Binding-site contacts:
Ligand atom CG3 contacts residue PRO151 of chain 1.A at 4.1 Å (hydrophobic).
Ligand atom CZ contacts residue LEU169 of chain 1.A at 3.8 Å (hydrophobic).
Ligand atom CD2 contacts residue GLY172 of chain 1.A at 4.0 Å.
Ligand atom O2P contacts residue HIS39 of chain 1.A at 2.6 Å (h-bond).
Ligand atom N2 contacts residue SER154 of chain 1.A at 3.1 Å (h-bond).
Ligand atom CD2 contacts residue LEU169 of chain 1.A at 3.5 Å (hydrophobic).
Ligand atom CZ contacts residue GLY172 of chain 1.A at 3.9 Å.
Ligand atom CE2 contacts residue ALA171 of chain 1.A at 3.2 Å (hydrophobic).
Ligand atom CZ contacts residue ASN181 of chain 1.A at 3.1 Å.
Ligand atom CE2 contacts residue LEU169 of chain 1.A at 3.0 Å (hydrophobic).
Ligand atom CA2 contacts residue SER154 of chain 1.A at 2.5 Å.
Ligand atom O2P contacts residue SER154 of chain 1.A at 2.4 Å (h-bond).
Ligand atom CB2 contacts residue PRO151 of chain 1.A at 3.5 Å (hydrophobic).
Ligand atom O1P contacts residue SER154 of chain 1.A at 2.9 Å (h-bond).
Ligand atom N2 contacts residue HIS39 of chain 1.A at 4.2 Å.
Ligand atom P contacts residue SER154 of chain 1.A at 1.8 Å.
Ligand atom CE1 contacts residue ASN181 of chain 1.A at 3.8 Å.
Ligand atom CZ contacts residue SER178 of chain 1.A at 4.3 Å.
Ligand atom CD2 contacts residue SER154 of chain 1.A at 3.8 Å.
Ligand atom O1P contacts residue ASN153 of chain 1.A at 3.4 Å (h-bond).
Ligand atom O1P contacts residue GLY23 of chain 1.A at 4.2 Å.
Ligand atom CE1 contacts residue SER178 of chain 1.A at 4.0 Å.
Ligand atom N2 contacts residue TYR170 of chain 1.A at 3.9 Å.
Ligand atom CE2 contacts residue GLY172 of chain 1.A at 3.5 Å.
Ligand atom CD2 contacts residue ALA171 of chain 1.A at 3.9 Å (hydrophobic).
Ligand atom CE1 contacts residue GLN150 of chain 1.A at 3.9 Å.
Ligand atom CD1 contacts residue GLN150 of chain 1.A at 3.4 Å.
Ligand atom CB2 contacts residue SER154 of chain 1.A at 3.9 Å.
Ligand atom O2P contacts residue ILE40 of chain 1.A at 4.2 Å.
Ligand atom CZ contacts residue ALA149 of chain 1.A at 3.5 Å (hydrophobic).
Ligand atom CD1 contacts residue PRO151 of chain 1.A at 3.6 Å (hydrophobic).
Ligand atom O1P contacts residue GLN150 of chain 1.A at 4.2 Å.
Ligand atom P contacts residue HIS39 of chain 1.A at 3.8 Å.
Ligand atom CE1 contacts residue ALA149 of chain 1.A at 3.5 Å (hydrophobic).
Ligand atom O1P contacts residue GLY152 of chain 1.A at 2.6 Å (h-bond).
Ligand atom O1P contacts residue PRO151 of chain 1.A at 3.5 Å.
Ligand atom P contacts residue GLY152 of chain 1.A at 4.0 Å.
Ligand atom CG3 contacts residue GLN150 of chain 1.A at 4.0 Å.
Ligand atom CZ contacts residue ALA171 of chain 1.A at 3.8 Å (hydrophobic).
Ligand atom CE2 contacts residue ASN181 of chain 1.A at 4.0 Å.

Sequence of chain 1.A:
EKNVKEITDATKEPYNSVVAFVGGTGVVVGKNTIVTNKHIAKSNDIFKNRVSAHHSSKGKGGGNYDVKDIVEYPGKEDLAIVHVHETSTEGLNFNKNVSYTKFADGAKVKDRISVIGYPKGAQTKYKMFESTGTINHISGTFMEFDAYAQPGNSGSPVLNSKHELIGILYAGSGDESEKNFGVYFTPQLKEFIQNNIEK

The protein below binds the small molecule below.
Small molecule (SMILES): CC(C)[C@H](NC(=O)CCC(=O)O)C(=O)N1CCC[C@H]1C(=O)N[C@H](Cc1ccccc1)P(=O)(O)O